Sequence of chain 1.C:
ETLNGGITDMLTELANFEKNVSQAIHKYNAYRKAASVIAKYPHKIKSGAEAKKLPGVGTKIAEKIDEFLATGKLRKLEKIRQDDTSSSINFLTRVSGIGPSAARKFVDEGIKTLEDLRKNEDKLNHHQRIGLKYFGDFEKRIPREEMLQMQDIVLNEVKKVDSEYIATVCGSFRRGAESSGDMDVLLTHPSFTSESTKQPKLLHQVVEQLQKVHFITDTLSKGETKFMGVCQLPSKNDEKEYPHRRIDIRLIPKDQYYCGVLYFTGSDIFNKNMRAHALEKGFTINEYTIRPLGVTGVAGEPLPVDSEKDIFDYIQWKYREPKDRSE

A protein and the small-molecule ligand that binds it are described below.
Small molecule (SMILES): Cc1cn([C@H]2C[C@H](O[P](=O)(O)OC[C@H]3O[C@@H](n4cnc5c(N)ncnc54)C[C@@H]3O[P](=O)(O)OC[C@H]3O[C@@H](n4cnc5c(=O)nc(N)[nH]c54)C[C@@H]3O[P](=O)(O)OC[C@H]3O[C@@H](n4cnc5c(N)ncnc54)C[C@@H]3OP(=O)(O)O)[C@@H](CO[P](=O)(O)O[C@H]3C[C@H](n4cc(C)c(=O)[nH]c4=O)O[C@@H]3CO[P](=O)(O)O[C@H]3C[C@H](n4cnc5c(N)ncnc54)O[C@@H]3CO[P](=O)(O)O[C@H]3C[C@H](n4ccc(N)nc4=O)O[C@@H]3CO)O2)c(=O)[nH]c1=O

Binding-site contacts:
Ligand atom C2 contacts residue DC2 of chain 1.B at 3.0 Å.
Ligand atom C6 contacts residue DC2 of chain 1.B at 2.9 Å.
Ligand atom N6 contacts residue DT1 of chain 1.B at 3.2 Å (h-bond).
Ligand atom C2 contacts residue DT3 of chain 1.B at 2.8 Å.
Ligand atom C6 contacts residue DT3 of chain 1.B at 3.1 Å.
Ligand atom O6 contacts residue DC2 of chain 1.B at 2.3 Å (h-bond).
Ligand atom N6 contacts residue DC2 of chain 1.B at 3.3 Å (h-bond).
Ligand atom N1 contacts residue DA5 of chain 1.B at 3.3 Å (h-bond).
Ligand atom C2 contacts residue DT3 of chain 1.B at 3.3 Å.
Ligand atom OP1 contacts residue LYS230 of chain 1.C at 3.2 Å (salt-bridge).
Ligand atom OP1 contacts residue LYS234 of chain 1.C at 3.3 Å (salt-bridge).
Ligand atom N1 contacts residue DG7 of chain 1.B at 3.4 Å (h-bond).
Ligand atom O4 contacts residue DT3 of chain 1.B at 3.3 Å (h-bond).
Ligand atom N6 contacts residue DT3 of chain 1.B at 2.5 Å (h-bond).
Ligand atom O4 contacts residue DA5 of chain 1.B at 3.1 Å (h-bond).
Ligand atom O2 contacts residue DA4 of chain 1.B at 3.1 Å.
Ligand atom C2 contacts residue DG7 of chain 1.B at 2.9 Å.
Ligand atom N1 contacts residue DT6 of chain 1.B at 2.9 Å (h-bond).
Ligand atom N1 contacts residue DT3 of chain 1.B at 2.3 Å (h-bond).
Ligand atom O4 contacts residue DA4 of chain 1.B at 2.8 Å (h-bond).
Ligand atom N1 contacts residue DT1 of chain 1.B at 2.8 Å (h-bond).
Ligand atom N2 contacts residue DT3 of chain 1.B at 3.0 Å (h-bond).
Ligand atom N1 contacts residue DA4 of chain 1.B at 3.4 Å.
Ligand atom N3 contacts residue DA4 of chain 1.B at 2.5 Å (h-bond).
Ligand atom OP1 contacts residue THR233 of chain 1.C at 2.9 Å (h-bond).
Ligand atom C2 contacts residue DT1 of chain 1.B at 3.1 Å.
Ligand atom N3 contacts residue DG7 of chain 1.B at 2.8 Å (h-bond).
Ligand atom OP1 contacts residue GLY231 of chain 1.C at 3.3 Å.
Ligand atom N6 contacts residue DA5 of chain 1.B at 2.6 Å (h-bond).
Ligand atom O2 contacts residue DA5 of chain 1.B at 3.1 Å.
Ligand atom C6 contacts residue DA5 of chain 1.B at 3.3 Å.
Ligand atom N1 contacts residue DC2 of chain 1.B at 2.4 Å (h-bond).
Ligand atom C4 contacts residue DA5 of chain 1.B at 3.4 Å.
Ligand atom OP1 contacts residue GLU232 of chain 1.C at 3.1 Å (salt-bridge).
Ligand atom C2 contacts residue DA4 of chain 1.B at 3.3 Å.
Ligand atom C4 contacts residue DA4 of chain 1.B at 3.1 Å.
Ligand atom C2 contacts residue DA5 of chain 1.B at 3.4 Å.
Ligand atom N3 contacts residue DA5 of chain 1.B at 2.5 Å (h-bond).
Ligand atom N2 contacts residue DC2 of chain 1.B at 2.4 Å (h-bond).
Ligand atom C2 contacts residue DT6 of chain 1.B at 3.3 Å.